The small molecule below binds the protein below.
Small molecule (SMILES): CNC(=O)c1cc(Oc2ccc(NC(=O)Nc3cc(C(C)(C)C)nn3-c3ccc4ncccc4c3)c(F)c2)ccn1

Binding-site contacts:
Ligand atom C36 contacts residue PHE160 of chain 1.A at 3.3 Å (hydrophobic).
Ligand atom C13 contacts residue GLU64 of chain 1.A at 3.5 Å.
Ligand atom C58 contacts residue ASP159 of chain 1.A at 3.1 Å.
Ligand atom N49 contacts residue ASP159 of chain 1.A at 3.6 Å.
Ligand atom N56 contacts residue GLU64 of chain 1.A at 2.9 Å (salt-bridge).
Ligand atom C22 contacts residue LEU148 of chain 1.A at 3.6 Å (hydrophobic).
Ligand atom C35 contacts residue PHE160 of chain 1.A at 3.1 Å (hydrophobic).
Ligand atom C70 contacts residue LEU26 of chain 1.A at 3.7 Å (hydrophobic).
Ligand atom C76 contacts residue PHE95 of chain 1.A at 3.2 Å (hydrophobic).
Ligand atom C58 contacts residue GLU64 of chain 1.A at 3.4 Å.
Ligand atom N74 contacts residue PHE95 of chain 1.A at 3.3 Å.
Ligand atom C22 contacts residue GLU94 of chain 1.A at 3.3 Å.
Ligand atom O63 contacts residue ALA158 of chain 1.A at 3.5 Å.
Ligand atom F68 contacts residue ILE93 of chain 1.A at 3.5 Å.
Ligand atom N60 contacts residue ASP159 of chain 1.A at 3.6 Å.
Ligand atom O72 contacts residue LEU26 of chain 1.A at 3.6 Å.
Ligand atom F68 contacts residue LYS49 of chain 1.A at 3.3 Å.
Ligand atom C9 contacts residue GLU60 of chain 1.A at 3.6 Å.
Ligand atom N60 contacts residue MET68 of chain 1.A at 3.6 Å.
Ligand atom C22 contacts residue MET96 of chain 1.A at 3.5 Å (hydrophobic).
Ligand atom C37 contacts residue ILE93 of chain 1.A at 3.3 Å (hydrophobic).
Ligand atom N23 contacts residue MET96 of chain 1.A at 3.1 Å (h-bond).
Ligand atom N56 contacts residue ASP159 of chain 1.A at 3.1 Å (salt-bridge).
Ligand atom F68 contacts residue GLU64 of chain 1.A at 3.3 Å.
Ligand atom C5 contacts residue GLU64 of chain 1.A at 3.4 Å.
Ligand atom C26 contacts residue ALA47 of chain 1.A at 3.3 Å (hydrophobic).
Ligand atom C27 contacts residue ALA47 of chain 1.A at 3.2 Å (hydrophobic).
Ligand atom N74 contacts residue MET96 of chain 1.A at 2.8 Å (h-bond).
Ligand atom C48 contacts residue ASP159 of chain 1.A at 3.6 Å.
Ligand atom O65 contacts residue VAL34 of chain 1.A at 3.3 Å.
Ligand atom C25 contacts residue LEU26 of chain 1.A at 3.3 Å (hydrophobic).
Ligand atom C6 contacts residue ASP159 of chain 1.A at 3.4 Å.
Ligand atom C6 contacts residue GLU64 of chain 1.A at 3.3 Å.
Ligand atom C38 contacts residue ILE93 of chain 1.A at 3.5 Å (hydrophobic).
Ligand atom C76 contacts residue MET96 of chain 1.A at 3.1 Å (hydrophobic).
Ligand atom C22 contacts residue ALA47 of chain 1.A at 3.6 Å (hydrophobic).
Ligand atom O65 contacts residue PHE160 of chain 1.A at 3.3 Å.
Ligand atom O63 contacts residue ASP159 of chain 1.A at 2.9 Å (salt-bridge).
Ligand atom N60 contacts residue GLU64 of chain 1.A at 3.0 Å (salt-bridge).
Ligand atom O63 contacts residue VAL77 of chain 1.A at 3.5 Å.

Sequence of chain 1.A:
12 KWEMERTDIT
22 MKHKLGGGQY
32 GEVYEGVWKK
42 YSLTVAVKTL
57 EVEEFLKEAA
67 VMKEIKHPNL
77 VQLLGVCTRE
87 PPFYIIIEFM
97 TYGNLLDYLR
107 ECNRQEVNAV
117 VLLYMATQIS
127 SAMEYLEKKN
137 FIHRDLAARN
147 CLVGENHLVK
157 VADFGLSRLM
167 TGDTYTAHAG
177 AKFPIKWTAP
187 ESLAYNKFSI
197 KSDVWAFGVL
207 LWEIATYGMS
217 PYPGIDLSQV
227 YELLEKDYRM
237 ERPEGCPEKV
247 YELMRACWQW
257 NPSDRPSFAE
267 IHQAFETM